Binding-site contacts:
Ligand atom C29 contacts residue HIS164 of chain 1.B at 3.4 Å.
Ligand atom C33 contacts residue THR190 of chain 1.B at 3.4 Å.
Ligand atom O40 contacts residue HIS41 of chain 1.B at 3.2 Å (h-bond).
Ligand atom C51 contacts residue LEU141 of chain 1.B at 3.6 Å (hydrophobic).
Ligand atom C42 contacts residue SER144 of chain 1.B at 3.4 Å.
Ligand atom C18 contacts residue GLN189 of chain 1.B at 3.2 Å.
Ligand atom C33 contacts residue PRO168 of chain 1.B at 3.5 Å (hydrophobic).
Ligand atom O22 contacts residue MET165 of chain 1.B at 3.2 Å.
Ligand atom C57 contacts residue CYS145 of chain 1.B at 1.8 Å (hydrophobic).
Ligand atom C26 contacts residue ASN142 of chain 1.B at 3.2 Å.
Ligand atom O48 contacts residue HIS163 of chain 1.B at 2.8 Å (h-bond).
Ligand atom C35 contacts residue GLY143 of chain 1.B at 3.6 Å.
Ligand atom C51 contacts residue ASN142 of chain 1.B at 3.1 Å.
Ligand atom O48 contacts residue PHE140 of chain 1.B at 3.5 Å.
Ligand atom C54 contacts residue ASN142 of chain 1.B at 3.1 Å.
Ligand atom C40 contacts residue CYS145 of chain 1.B at 2.9 Å (hydrophobic).
Ligand atom O22 contacts residue GLU166 of chain 1.B at 2.8 Å (salt-bridge).
Ligand atom N49 contacts residue PHE140 of chain 1.B at 3.1 Å (h-bond).
Ligand atom C22 contacts residue HIS164 of chain 1.B at 3.4 Å.
Ligand atom C42 contacts residue CYS145 of chain 1.B at 3.4 Å (hydrophobic).
Ligand atom O41 contacts residue SER144 of chain 1.B at 2.9 Å (h-bond).
Ligand atom O41 contacts residue CYS145 of chain 1.B at 2.8 Å (h-bond).
Ligand atom O48 contacts residue HIS172 of chain 1.B at 3.6 Å.
Ligand atom C31 contacts residue THR190 of chain 1.B at 3.5 Å.
Ligand atom C29 contacts residue HIS41 of chain 1.B at 3.5 Å.
Ligand atom C47 contacts residue GLU166 of chain 1.B at 3.5 Å.
Ligand atom C14 contacts residue GLY143 of chain 1.B at 3.5 Å.
Ligand atom C13 contacts residue GLY143 of chain 1.B at 3.5 Å.
Ligand atom C17 contacts residue GLN189 of chain 1.B at 3.2 Å.
Ligand atom C20 contacts residue HIS164 of chain 1.B at 3.5 Å.
Ligand atom N23 contacts residue GLU166 of chain 1.B at 3.2 Å (salt-bridge).
Ligand atom O48 contacts residue GLU166 of chain 1.B at 3.3 Å.
Ligand atom O41 contacts residue GLY143 of chain 1.B at 2.8 Å (h-bond).
Ligand atom C31 contacts residue GLN189 of chain 1.B at 3.4 Å.
Ligand atom N38 contacts residue CYS145 of chain 1.B at 3.2 Å (h-bond).
Ligand atom C35 contacts residue CYS145 of chain 1.B at 2.8 Å (hydrophobic).
Ligand atom N49 contacts residue GLU166 of chain 1.B at 3.1 Å (salt-bridge).
Ligand atom C15 contacts residue GLY143 of chain 1.B at 3.6 Å.
Ligand atom O40 contacts residue CYS145 of chain 1.B at 2.3 Å (h-bond).
Ligand atom N38 contacts residue HIS164 of chain 1.B at 2.9 Å (h-bond).

Sequence of chain 1.B:
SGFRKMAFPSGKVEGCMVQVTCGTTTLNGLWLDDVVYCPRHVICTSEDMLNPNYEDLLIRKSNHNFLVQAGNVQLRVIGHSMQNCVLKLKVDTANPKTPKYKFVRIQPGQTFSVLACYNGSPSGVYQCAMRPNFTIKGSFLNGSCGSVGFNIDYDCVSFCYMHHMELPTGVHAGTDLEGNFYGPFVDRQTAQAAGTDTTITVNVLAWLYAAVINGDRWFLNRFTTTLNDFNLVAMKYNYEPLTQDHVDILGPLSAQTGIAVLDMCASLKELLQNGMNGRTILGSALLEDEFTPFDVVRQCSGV

A protein and the small-molecule ligand that binds it are described below.
Small molecule (SMILES): CC(C)(C)OC(=O)Nc1cccn([C@@H](CC2CC2)C(=O)N[C@@H](C[C@@H]2CCNC2=O)[C@@H](O)C(=O)NCc2ccccc2)c1=O